A small-molecule ligand and the protein it binds are described below.
Small molecule (SMILES): CC(=O)N[C@H]1[C@H](O[C@H]2[C@H](O)[C@@H](NC(C)=O)CO[C@@H]2CO)O[C@H](CO)[C@@H](O)[C@@H]1O

Sequence of chain 38.E:
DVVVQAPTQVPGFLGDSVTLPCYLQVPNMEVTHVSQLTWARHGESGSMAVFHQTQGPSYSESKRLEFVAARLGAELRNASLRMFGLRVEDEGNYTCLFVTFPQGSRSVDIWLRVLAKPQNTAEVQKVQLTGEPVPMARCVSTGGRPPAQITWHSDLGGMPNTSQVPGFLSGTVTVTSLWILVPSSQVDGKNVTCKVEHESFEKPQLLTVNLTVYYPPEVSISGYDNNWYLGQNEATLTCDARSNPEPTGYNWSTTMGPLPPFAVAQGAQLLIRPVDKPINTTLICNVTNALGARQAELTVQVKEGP

Binding-site contacts:
Ligand atom C8 contacts residue ASN218 of chain 38.E at 4.3 Å.
Ligand atom O5 contacts residue THR235 of chain 38.E at 4.4 Å.
Ligand atom C3 contacts residue ASN218 of chain 38.E at 3.7 Å.
Ligand atom O5 contacts residue NAG1 of chain 38.J at 4.1 Å.
Ligand atom C2 contacts residue ASN218 of chain 38.E at 2.3 Å.
Ligand atom C1 contacts residue ASN218 of chain 38.E at 1.4 Å.
Ligand atom C5 contacts residue ASN218 of chain 38.E at 3.6 Å.
Ligand atom C7 contacts residue ASN218 of chain 38.E at 2.9 Å.
Ligand atom C5 contacts residue NAG1 of chain 38.J at 4.3 Å.
Ligand atom C1 contacts residue NAG1 of chain 38.J at 3.7 Å.
Ligand atom O5 contacts residue ASN218 of chain 38.E at 2.3 Å (h-bond).
Ligand atom N2 contacts residue ASN218 of chain 38.E at 2.9 Å (h-bond).
Ligand atom C4 contacts residue ASN218 of chain 38.E at 4.1 Å.
Ligand atom O7 contacts residue ASN218 of chain 38.E at 2.3 Å (h-bond).